A protein and the small-molecule ligand that binds it are described below.
Small molecule (SMILES): CC(=O)N[C@@H]1[C@@H](O)[C@H](O)[C@@H](CO)O[C@H]1O

Binding-site contacts:
Ligand atom C6 contacts residue SER217 of chain 2.A at 3.9 Å.
Ligand atom C1 contacts residue ASN215 of chain 2.A at 1.4 Å.
Ligand atom C1 contacts residue CYS216 of chain 2.A at 4.4 Å (hydrophobic).
Ligand atom C8 contacts residue ASN108 of chain 2.A at 3.3 Å.
Ligand atom O5 contacts residue VAL226 of chain 2.A at 4.2 Å.
Ligand atom C7 contacts residue MET110 of chain 2.A at 4.2 Å (hydrophobic).
Ligand atom C3 contacts residue ASN215 of chain 2.A at 3.8 Å.
Ligand atom C2 contacts residue ASN215 of chain 2.A at 2.5 Å.
Ligand atom O7 contacts residue ASN215 of chain 2.A at 3.6 Å.
Ligand atom O7 contacts residue LYS190 of chain 2.A at 3.3 Å.
Ligand atom O5 contacts residue ASN215 of chain 2.A at 2.3 Å (h-bond).
Ligand atom O6 contacts residue SER217 of chain 2.A at 4.1 Å.
Ligand atom C6 contacts residue CYS216 of chain 2.A at 4.2 Å (hydrophobic).
Ligand atom C2 contacts residue ASN108 of chain 2.A at 3.9 Å.
Ligand atom O6 contacts residue VAL226 of chain 2.A at 4.3 Å.
Ligand atom C8 contacts residue MET110 of chain 2.A at 3.8 Å (hydrophobic).
Ligand atom C7 contacts residue ASN215 of chain 2.A at 3.6 Å.
Ligand atom N2 contacts residue ASN108 of chain 2.A at 2.9 Å (h-bond).
Ligand atom C5 contacts residue ASN215 of chain 2.A at 3.6 Å.
Ligand atom C7 contacts residue ASN108 of chain 2.A at 3.6 Å.
Ligand atom C4 contacts residue ASN215 of chain 2.A at 4.2 Å.
Ligand atom O5 contacts residue CYS216 of chain 2.A at 3.9 Å.
Ligand atom N2 contacts residue ASN215 of chain 2.A at 3.0 Å (h-bond).
Ligand atom C7 contacts residue LYS190 of chain 2.A at 3.8 Å.
Ligand atom C5 contacts residue CYS216 of chain 2.A at 4.2 Å (hydrophobic).
Ligand atom C8 contacts residue LYS190 of chain 2.A at 3.6 Å.

Sequence of chain 2.A:
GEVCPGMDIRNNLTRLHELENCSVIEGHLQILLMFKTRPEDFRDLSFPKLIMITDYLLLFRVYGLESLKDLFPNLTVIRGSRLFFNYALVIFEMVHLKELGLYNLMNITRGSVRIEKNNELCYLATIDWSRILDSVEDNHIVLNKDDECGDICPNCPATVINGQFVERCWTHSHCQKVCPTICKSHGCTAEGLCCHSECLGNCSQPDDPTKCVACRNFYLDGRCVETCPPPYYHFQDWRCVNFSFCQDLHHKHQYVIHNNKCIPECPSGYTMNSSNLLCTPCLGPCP